Binding-site contacts:
Ligand atom C7 contacts residue PHE59 of chain 1.A at 3.7 Å (hydrophobic).
Ligand atom C9 contacts residue ASN101 of chain 1.A at 3.8 Å.
Ligand atom C2 contacts residue ASN101 of chain 1.A at 3.9 Å.
Ligand atom C15 contacts residue GLN110 of chain 1.A at 3.4 Å.
Ligand atom O10 contacts residue GLN62 of chain 1.A at 3.1 Å (h-bond).
Ligand atom N11 contacts residue ASN101 of chain 1.A at 2.7 Å (h-bond).
Ligand atom C14 contacts residue GLN110 of chain 1.A at 3.8 Å.
Ligand atom C16 contacts residue GLN110 of chain 1.A at 3.7 Å.
Ligand atom C13 contacts residue GLY71 of chain 1.A at 3.7 Å.
Ligand atom C4 contacts residue GLN62 of chain 1.A at 3.9 Å.
Ligand atom C17 contacts residue GLY71 of chain 1.A at 3.7 Å.
Ligand atom C8 contacts residue HIS125 of chain 1.A at 3.5 Å.
Ligand atom C5 contacts residue PHE112 of chain 1.A at 3.6 Å (hydrophobic).
Ligand atom O1 contacts residue HIS125 of chain 1.A at 3.3 Å.
Ligand atom C2 contacts residue ALA100 of chain 1.A at 3.6 Å (hydrophobic).
Ligand atom C17 contacts residue ALA102 of chain 1.A at 4.0 Å (hydrophobic).
Ligand atom C14 contacts residue ASN101 of chain 1.A at 3.5 Å.
Ligand atom C5 contacts residue MET60 of chain 1.A at 3.7 Å (hydrophobic).
Ligand atom N18 contacts residue GLY71 of chain 1.A at 3.5 Å (h-bond).
Ligand atom C2 contacts residue GLN62 of chain 1.A at 4.0 Å.
Ligand atom C17 contacts residue THR72 of chain 1.A at 3.9 Å.
Ligand atom C9 contacts residue ARG54 of chain 1.A at 3.8 Å.
Ligand atom N18 contacts residue ALA102 of chain 1.A at 3.9 Å.
Ligand atom O10 contacts residue ARG54 of chain 1.A at 3.0 Å (salt-bridge).
Ligand atom C5 contacts residue GLN62 of chain 1.A at 3.4 Å.
Ligand atom C4 contacts residue HIS125 of chain 1.A at 4.0 Å.
Ligand atom C16 contacts residue THR72 of chain 1.A at 4.0 Å.
Ligand atom O1 contacts residue ALA100 of chain 1.A at 3.4 Å.
Ligand atom C9 contacts residue GLN62 of chain 1.A at 3.6 Å.
Ligand atom N3 contacts residue GLN62 of chain 1.A at 3.1 Å (h-bond).
Ligand atom C6 contacts residue MET60 of chain 1.A at 3.7 Å (hydrophobic).
Ligand atom C12 contacts residue ASN101 of chain 1.A at 3.5 Å.
Ligand atom N3 contacts residue ARG54 of chain 1.A at 3.3 Å (salt-bridge).
Ligand atom C16 contacts residue GLY71 of chain 1.A at 4.1 Å.
Ligand atom N3 contacts residue ALA100 of chain 1.A at 4.0 Å.
Ligand atom C4 contacts residue PHE112 of chain 1.A at 3.8 Å (hydrophobic).
Ligand atom O1 contacts residue ASN101 of chain 1.A at 3.0 Å (h-bond).
Ligand atom C13 contacts residue ASN101 of chain 1.A at 3.5 Å.
Ligand atom C6 contacts residue PHE59 of chain 1.A at 3.4 Å (hydrophobic).
Ligand atom C2 contacts residue ARG54 of chain 1.A at 4.0 Å.

The protein below binds the small molecule below.
Small molecule (SMILES): O=C(NCc1ccccn1)C(=O)NC1CCCC1

Sequence of chain 1.A:
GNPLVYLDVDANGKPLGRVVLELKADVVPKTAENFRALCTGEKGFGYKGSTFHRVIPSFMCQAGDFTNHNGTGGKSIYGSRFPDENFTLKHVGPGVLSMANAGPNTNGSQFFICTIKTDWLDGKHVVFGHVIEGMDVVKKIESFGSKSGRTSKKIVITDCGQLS